Binding-site contacts:
Ligand atom NAU contacts residue PHE155 of chain 2.A at 3.7 Å.
Ligand atom CAY contacts residue THR114 of chain 2.A at 3.8 Å.
Ligand atom CAZ contacts residue TRP203 of chain 2.A at 3.5 Å (hydrophobic).
Ligand atom CAS contacts residue TYR201 of chain 2.A at 3.5 Å (hydrophobic).
Ligand atom CAP contacts residue ILE111 of chain 2.A at 3.8 Å (hydrophobic).
Ligand atom CAL contacts residue ILE111 of chain 2.A at 3.7 Å (hydrophobic).
Ligand atom CAN contacts residue PHE155 of chain 2.A at 3.8 Å (hydrophobic).
Ligand atom CAS contacts residue TRP203 of chain 2.A at 3.8 Å (hydrophobic).
Ligand atom CAG contacts residue GLN202 of chain 2.A at 3.3 Å.
Ligand atom CAT contacts residue TRP203 of chain 2.A at 3.6 Å (hydrophobic).
Ligand atom OAX contacts residue MET195 of chain 2.A at 3.6 Å.
Ligand atom CAA contacts residue TYR153 of chain 2.A at 3.5 Å (hydrophobic).
Ligand atom CAY contacts residue ASP112 of chain 2.A at 3.8 Å.
Ligand atom OAX contacts residue ILE111 of chain 2.A at 3.5 Å.
Ligand atom NAC contacts residue ASP112 of chain 2.A at 2.5 Å (salt-bridge).
Ligand atom CAL contacts residue PHE155 of chain 2.A at 3.6 Å (hydrophobic).
Ligand atom CAA contacts residue SER178 of chain 2.A at 3.5 Å.
Ligand atom OAD contacts residue ALA275 of chain 2.A at 3.2 Å.
Ligand atom CAA contacts residue VAL179 of chain 2.A at 3.2 Å (hydrophobic).
Ligand atom CBC contacts residue ASN228 of chain 2.A at 3.8 Å.
Ligand atom OAE contacts residue ASP112 of chain 2.A at 3.6 Å.
Ligand atom OAE contacts residue ILE113 of chain 2.A at 3.3 Å (h-bond).
Ligand atom CBC contacts residue TRP203 of chain 2.A at 3.6 Å (hydrophobic).
Ligand atom CAH contacts residue GLN202 of chain 2.A at 3.2 Å.
Ligand atom CAF contacts residue PHE137 of chain 2.A at 3.8 Å (hydrophobic).
Ligand atom CBB contacts residue ILE111 of chain 2.A at 3.6 Å (hydrophobic).
Ligand atom NBG contacts residue TRP203 of chain 2.A at 3.3 Å.
Ligand atom CAH contacts residue TRP203 of chain 2.A at 3.5 Å (hydrophobic).
Ligand atom CAK contacts residue PHE135 of chain 2.A at 3.6 Å (hydrophobic).
Ligand atom CAJ contacts residue PHE155 of chain 2.A at 3.7 Å (hydrophobic).
Ligand atom CAH contacts residue ASN228 of chain 2.A at 3.4 Å.
Ligand atom CAI contacts residue PHE135 of chain 2.A at 3.7 Å (hydrophobic).
Ligand atom CAA contacts residue PRO177 of chain 2.A at 3.5 Å (hydrophobic).
Ligand atom CAG contacts residue ASN228 of chain 2.A at 3.6 Å.
Ligand atom NAC contacts residue THR114 of chain 2.A at 3.3 Å (h-bond).
Ligand atom CAO contacts residue ILE111 of chain 2.A at 3.8 Å (hydrophobic).
Ligand atom OAD contacts residue LYS274 of chain 2.A at 3.0 Å (salt-bridge).
Ligand atom CAT contacts residue ASN228 of chain 2.A at 3.5 Å.
Ligand atom CAG contacts residue TRP203 of chain 2.A at 3.7 Å (hydrophobic).
Ligand atom CAN contacts residue PRO177 of chain 2.A at 3.4 Å (hydrophobic).

Sequence of chain 2.A:
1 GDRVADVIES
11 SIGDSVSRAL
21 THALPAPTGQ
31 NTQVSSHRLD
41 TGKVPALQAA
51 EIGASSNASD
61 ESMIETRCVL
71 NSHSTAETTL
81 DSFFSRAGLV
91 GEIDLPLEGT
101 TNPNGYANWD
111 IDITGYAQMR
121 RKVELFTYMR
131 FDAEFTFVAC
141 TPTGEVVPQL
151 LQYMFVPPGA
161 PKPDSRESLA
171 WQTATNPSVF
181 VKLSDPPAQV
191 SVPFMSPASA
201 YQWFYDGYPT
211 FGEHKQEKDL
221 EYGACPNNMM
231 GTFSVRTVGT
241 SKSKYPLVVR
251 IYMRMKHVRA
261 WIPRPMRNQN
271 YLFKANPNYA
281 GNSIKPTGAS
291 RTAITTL

Sequence of chain 2.C:
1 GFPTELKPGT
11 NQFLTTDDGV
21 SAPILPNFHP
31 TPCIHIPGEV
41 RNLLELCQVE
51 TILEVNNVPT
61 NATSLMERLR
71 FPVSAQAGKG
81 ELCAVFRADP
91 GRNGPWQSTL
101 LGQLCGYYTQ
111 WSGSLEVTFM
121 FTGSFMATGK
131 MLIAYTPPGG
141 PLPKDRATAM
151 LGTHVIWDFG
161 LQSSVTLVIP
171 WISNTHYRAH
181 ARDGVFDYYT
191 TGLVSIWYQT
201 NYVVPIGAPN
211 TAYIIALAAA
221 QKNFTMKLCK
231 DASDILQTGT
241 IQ

A small-molecule ligand and the protein it binds are described below.
Small molecule (SMILES): CCO/N=C/c1ccc(OCC[C@@H](C)CCN2CCN(c3ccnc(C(N)=O)c3)C2=O)cc1